Binding-site contacts:
Ligand atom O5 contacts residue ASN1134 of chain 1.A at 2.3 Å (h-bond).
Ligand atom C2 contacts residue ASN1134 of chain 1.A at 2.4 Å.
Ligand atom C1 contacts residue ASN1134 of chain 1.A at 1.4 Å.
Ligand atom O7 contacts residue ASN1134 of chain 1.A at 3.3 Å (h-bond).
Ligand atom C5 contacts residue ASN1134 of chain 1.A at 3.6 Å.
Ligand atom N2 contacts residue ASN1134 of chain 1.A at 2.9 Å (h-bond).
Ligand atom C4 contacts residue ASN1134 of chain 1.A at 4.2 Å.
Ligand atom C7 contacts residue ASN1134 of chain 1.A at 3.3 Å.
Ligand atom C3 contacts residue ASN1134 of chain 1.A at 3.8 Å.
Ligand atom C8 contacts residue ASN1134 of chain 1.A at 4.4 Å.

Sequence of chain 1.A:
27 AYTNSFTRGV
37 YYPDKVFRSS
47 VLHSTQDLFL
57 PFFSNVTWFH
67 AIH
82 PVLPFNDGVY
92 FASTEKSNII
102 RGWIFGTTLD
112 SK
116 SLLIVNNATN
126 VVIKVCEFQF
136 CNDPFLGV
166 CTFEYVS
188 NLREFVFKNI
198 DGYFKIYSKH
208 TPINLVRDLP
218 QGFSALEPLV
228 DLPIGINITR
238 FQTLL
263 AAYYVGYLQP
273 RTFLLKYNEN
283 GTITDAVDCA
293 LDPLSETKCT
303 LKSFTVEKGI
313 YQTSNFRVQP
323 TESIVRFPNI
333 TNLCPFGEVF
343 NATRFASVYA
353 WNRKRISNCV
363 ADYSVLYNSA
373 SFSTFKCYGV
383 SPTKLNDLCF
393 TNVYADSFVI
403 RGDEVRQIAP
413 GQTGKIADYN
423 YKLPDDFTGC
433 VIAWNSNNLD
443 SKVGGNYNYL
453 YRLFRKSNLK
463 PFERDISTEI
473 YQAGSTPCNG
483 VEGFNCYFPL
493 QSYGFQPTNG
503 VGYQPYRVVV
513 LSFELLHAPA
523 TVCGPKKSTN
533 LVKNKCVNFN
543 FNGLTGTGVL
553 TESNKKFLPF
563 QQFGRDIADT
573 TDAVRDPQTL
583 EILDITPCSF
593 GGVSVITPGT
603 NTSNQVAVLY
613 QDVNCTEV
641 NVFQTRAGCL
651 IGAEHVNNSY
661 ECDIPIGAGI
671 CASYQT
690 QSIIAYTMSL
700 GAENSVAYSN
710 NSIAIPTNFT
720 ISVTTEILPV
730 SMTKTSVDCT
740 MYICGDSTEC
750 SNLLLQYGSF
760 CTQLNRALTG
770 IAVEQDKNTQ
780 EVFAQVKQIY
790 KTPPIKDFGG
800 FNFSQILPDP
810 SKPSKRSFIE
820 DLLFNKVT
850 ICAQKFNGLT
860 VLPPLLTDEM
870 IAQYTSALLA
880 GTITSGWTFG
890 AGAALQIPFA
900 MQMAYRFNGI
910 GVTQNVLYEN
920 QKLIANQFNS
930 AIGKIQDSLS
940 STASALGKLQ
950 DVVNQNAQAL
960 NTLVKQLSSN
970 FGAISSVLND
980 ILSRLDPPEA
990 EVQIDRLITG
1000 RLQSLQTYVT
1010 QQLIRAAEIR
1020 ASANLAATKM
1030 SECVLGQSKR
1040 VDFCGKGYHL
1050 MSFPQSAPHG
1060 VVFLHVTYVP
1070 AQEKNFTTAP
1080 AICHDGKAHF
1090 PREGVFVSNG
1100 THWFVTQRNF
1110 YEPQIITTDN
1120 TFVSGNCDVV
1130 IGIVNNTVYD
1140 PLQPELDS

This small molecule binds to this protein.
Small molecule (SMILES): CC(=O)N[C@H]1[C@H](O[C@H]2[C@H](O)[C@@H](NC(C)=O)CO[C@@H]2CO)O[C@H](CO)[C@@H](O)[C@@H]1O